Sequence of chain 41.A:
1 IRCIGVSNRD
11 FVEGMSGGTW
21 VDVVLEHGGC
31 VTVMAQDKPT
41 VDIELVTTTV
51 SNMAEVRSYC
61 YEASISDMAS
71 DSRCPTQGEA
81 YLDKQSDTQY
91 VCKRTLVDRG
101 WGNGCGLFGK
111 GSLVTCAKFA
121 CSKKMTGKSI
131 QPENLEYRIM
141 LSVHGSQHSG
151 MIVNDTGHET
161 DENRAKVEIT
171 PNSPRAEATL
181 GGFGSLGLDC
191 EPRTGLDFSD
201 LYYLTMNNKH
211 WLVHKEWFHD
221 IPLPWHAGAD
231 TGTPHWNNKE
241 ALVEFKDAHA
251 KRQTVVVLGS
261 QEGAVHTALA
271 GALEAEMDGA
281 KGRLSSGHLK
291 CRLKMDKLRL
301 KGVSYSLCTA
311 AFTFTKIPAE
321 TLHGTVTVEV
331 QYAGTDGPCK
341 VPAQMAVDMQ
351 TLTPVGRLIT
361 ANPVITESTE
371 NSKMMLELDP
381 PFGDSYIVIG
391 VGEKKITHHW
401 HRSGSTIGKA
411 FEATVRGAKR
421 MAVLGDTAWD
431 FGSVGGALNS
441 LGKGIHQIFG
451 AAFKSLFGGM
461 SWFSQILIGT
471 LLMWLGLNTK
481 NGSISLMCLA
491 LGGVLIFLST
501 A

This protein binds this small molecule.
Small molecule (SMILES): CC(=O)N[C@H]1[C@H](O[C@H]2[C@H](O)[C@@H](NC(C)=O)CO[C@@H]2CO)O[C@H](CO)[C@@H](O)[C@@H]1O

Binding-site contacts:
Ligand atom O7 contacts residue GLY150 of chain 41.A at 4.2 Å.
Ligand atom N2 contacts residue ASN154 of chain 41.A at 2.2 Å (h-bond).
Ligand atom O5 contacts residue THR156 of chain 41.A at 3.9 Å.
Ligand atom C7 contacts residue GLY150 of chain 41.A at 4.5 Å.
Ligand atom C1 contacts residue THR156 of chain 41.A at 4.1 Å.
Ligand atom O7 contacts residue ASN154 of chain 41.A at 1.3 Å (h-bond).
Ligand atom C6 contacts residue THR156 of chain 41.A at 4.3 Å.
Ligand atom C8 contacts residue GLY150 of chain 41.A at 4.3 Å.
Ligand atom C1 contacts residue ASN154 of chain 41.A at 2.6 Å.
Ligand atom C7 contacts residue VAL153 of chain 41.A at 4.0 Å (hydrophobic).
Ligand atom C8 contacts residue ASN154 of chain 41.A at 3.4 Å.
Ligand atom C7 contacts residue ASN154 of chain 41.A at 1.9 Å.
Ligand atom O5 contacts residue ASN154 of chain 41.A at 3.7 Å.
Ligand atom C3 contacts residue ASN154 of chain 41.A at 4.3 Å.
Ligand atom C2 contacts residue ASN154 of chain 41.A at 2.9 Å.
Ligand atom C5 contacts residue THR156 of chain 41.A at 3.7 Å.
Ligand atom O7 contacts residue THR156 of chain 41.A at 4.2 Å.
Ligand atom O7 contacts residue VAL153 of chain 41.A at 2.8 Å (h-bond).